Binding-site contacts:
Ligand atom C7 contacts residue ASN1098 of chain 1.G at 3.6 Å.
Ligand atom C7 contacts residue THR1100 of chain 1.G at 4.2 Å.
Ligand atom C3 contacts residue THR1100 of chain 1.G at 3.9 Å.
Ligand atom C4 contacts residue HIS1101 of chain 1.G at 4.0 Å.
Ligand atom C2 contacts residue ASN1098 of chain 1.G at 2.4 Å.
Ligand atom O4 contacts residue HIS1101 of chain 1.G at 3.9 Å.
Ligand atom O5 contacts residue ASN1098 of chain 1.G at 2.4 Å (h-bond).
Ligand atom C5 contacts residue PHE1103 of chain 1.G at 4.4 Å (hydrophobic).
Ligand atom C2 contacts residue HIS1101 of chain 1.G at 4.4 Å.
Ligand atom C3 contacts residue HIS1101 of chain 1.G at 3.9 Å.
Ligand atom C1 contacts residue THR1100 of chain 1.G at 4.0 Å.
Ligand atom C8 contacts residue THR1100 of chain 1.G at 4.3 Å.
Ligand atom C8 contacts residue ASN1098 of chain 1.G at 4.2 Å.
Ligand atom C6 contacts residue HIS1101 of chain 1.G at 4.3 Å.
Ligand atom C1 contacts residue ASN1098 of chain 1.G at 1.4 Å.
Ligand atom C5 contacts residue ASN1098 of chain 1.G at 3.7 Å.
Ligand atom O5 contacts residue PHE1103 of chain 1.G at 4.0 Å.
Ligand atom C1 contacts residue HIS1101 of chain 1.G at 3.8 Å.
Ligand atom N2 contacts residue THR1100 of chain 1.G at 3.3 Å (h-bond).
Ligand atom O5 contacts residue HIS1101 of chain 1.G at 4.0 Å.
Ligand atom C6 contacts residue PHE1103 of chain 1.G at 4.0 Å (hydrophobic).
Ligand atom O7 contacts residue ASN1098 of chain 1.G at 4.0 Å.
Ligand atom C4 contacts residue ASN1098 of chain 1.G at 4.2 Å.
Ligand atom C5 contacts residue HIS1101 of chain 1.G at 3.4 Å.
Ligand atom N2 contacts residue ASN1098 of chain 1.G at 2.8 Å (h-bond).
Ligand atom C2 contacts residue THR1100 of chain 1.G at 3.9 Å.
Ligand atom C3 contacts residue ASN1098 of chain 1.G at 3.8 Å.

Sequence of chain 1.G:
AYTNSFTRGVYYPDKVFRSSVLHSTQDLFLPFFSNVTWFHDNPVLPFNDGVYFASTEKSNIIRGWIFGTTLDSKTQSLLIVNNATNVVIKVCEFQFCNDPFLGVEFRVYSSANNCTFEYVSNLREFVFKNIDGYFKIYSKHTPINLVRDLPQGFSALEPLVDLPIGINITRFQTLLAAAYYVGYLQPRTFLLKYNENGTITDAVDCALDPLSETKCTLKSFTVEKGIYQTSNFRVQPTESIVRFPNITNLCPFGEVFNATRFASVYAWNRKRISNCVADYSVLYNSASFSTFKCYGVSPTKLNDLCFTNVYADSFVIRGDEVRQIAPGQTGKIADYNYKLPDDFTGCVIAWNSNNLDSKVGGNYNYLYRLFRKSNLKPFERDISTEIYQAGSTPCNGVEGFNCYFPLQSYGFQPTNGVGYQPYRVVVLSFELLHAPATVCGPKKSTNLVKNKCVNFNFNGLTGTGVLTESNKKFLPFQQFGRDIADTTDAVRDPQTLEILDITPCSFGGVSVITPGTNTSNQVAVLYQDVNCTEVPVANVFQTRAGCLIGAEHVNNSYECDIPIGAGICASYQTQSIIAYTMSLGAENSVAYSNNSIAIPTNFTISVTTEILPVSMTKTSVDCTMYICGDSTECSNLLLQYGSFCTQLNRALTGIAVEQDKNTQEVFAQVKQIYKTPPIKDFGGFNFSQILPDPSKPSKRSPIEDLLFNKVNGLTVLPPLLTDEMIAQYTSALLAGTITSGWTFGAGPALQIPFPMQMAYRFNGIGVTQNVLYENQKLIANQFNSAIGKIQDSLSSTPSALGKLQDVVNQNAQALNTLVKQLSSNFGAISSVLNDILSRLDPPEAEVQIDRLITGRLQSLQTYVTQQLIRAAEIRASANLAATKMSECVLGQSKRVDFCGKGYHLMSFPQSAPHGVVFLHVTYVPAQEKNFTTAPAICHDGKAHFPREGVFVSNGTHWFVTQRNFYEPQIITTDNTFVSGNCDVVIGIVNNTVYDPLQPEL

The protein below binds the small molecule below.
Small molecule (SMILES): CC(=O)N[C@@H]1[C@@H](O)[C@H](O)[C@@H](CO)O[C@H]1O